This protein binds this small molecule.
Small molecule (SMILES): Cn1cc(-c2onc(C(=O)O)c2CO)c2ccccc21

Sequence of chain 1.A:
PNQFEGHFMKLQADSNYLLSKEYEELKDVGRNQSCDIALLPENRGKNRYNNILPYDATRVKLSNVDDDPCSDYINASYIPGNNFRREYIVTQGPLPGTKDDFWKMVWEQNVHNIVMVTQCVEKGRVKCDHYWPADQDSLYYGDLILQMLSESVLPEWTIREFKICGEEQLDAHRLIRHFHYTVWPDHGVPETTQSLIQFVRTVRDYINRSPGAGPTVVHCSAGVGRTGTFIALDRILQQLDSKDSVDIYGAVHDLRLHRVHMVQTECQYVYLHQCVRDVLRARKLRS

Binding-site contacts:
Ligand atom O20 contacts residue HIS195 of chain 1.A at 2.9 Å.
Ligand atom O8 contacts residue ASP194 of chain 1.A at 3.2 Å (salt-bridge).
Ligand atom O7 contacts residue ALA230 of chain 1.A at 3.4 Å (h-bond).
Ligand atom C5 contacts residue GLY233 of chain 1.A at 3.9 Å.
Ligand atom O7 contacts residue CYS228 of chain 1.A at 3.4 Å (h-bond).
Ligand atom C5 contacts residue ASP194 of chain 1.A at 3.4 Å.
Ligand atom O2 contacts residue GLY233 of chain 1.A at 3.8 Å.
Ligand atom N1 contacts residue GLN272 of chain 1.A at 3.5 Å (h-bond).
Ligand atom N1 contacts residue GLY233 of chain 1.A at 2.9 Å (h-bond).
Ligand atom C6 contacts residue ASP194 of chain 1.A at 3.0 Å.
Ligand atom O2 contacts residue ALA230 of chain 1.A at 3.8 Å.
Ligand atom C13 contacts residue ILE60 of chain 1.A at 3.9 Å (hydrophobic).
Ligand atom O7 contacts residue ASP194 of chain 1.A at 3.4 Å (salt-bridge).
Ligand atom C4 contacts residue ASP194 of chain 1.A at 3.6 Å.
Ligand atom C6 contacts residue ARG234 of chain 1.A at 3.6 Å.
Ligand atom C6 contacts residue CYS228 of chain 1.A at 3.4 Å (hydrophobic).
Ligand atom C19 contacts residue ALA230 of chain 1.A at 3.9 Å (hydrophobic).
Ligand atom C19 contacts residue HIS195 of chain 1.A at 3.9 Å.
Ligand atom C19 contacts residue ASP194 of chain 1.A at 3.4 Å.
Ligand atom O2 contacts residue GLN272 of chain 1.A at 3.3 Å (h-bond).
Ligand atom O2 contacts residue VAL232 of chain 1.A at 3.6 Å.
Ligand atom O7 contacts residue SER229 of chain 1.A at 3.0 Å (h-bond).
Ligand atom C5 contacts residue ALA230 of chain 1.A at 3.8 Å (hydrophobic).
Ligand atom C14 contacts residue ILE60 of chain 1.A at 3.9 Å (hydrophobic).
Ligand atom O20 contacts residue ASP194 of chain 1.A at 2.7 Å (salt-bridge).
Ligand atom C16 contacts residue HIS269 of chain 1.A at 3.6 Å.
Ligand atom C4 contacts residue HIS195 of chain 1.A at 3.9 Å.
Ligand atom C15 contacts residue HIS269 of chain 1.A at 3.3 Å.
Ligand atom C3 contacts residue GLN272 of chain 1.A at 3.9 Å.
Ligand atom C19 contacts residue TYR57 of chain 1.A at 3.8 Å (hydrophobic).
Ligand atom O8 contacts residue ARG234 of chain 1.A at 2.8 Å (salt-bridge).
Ligand atom C9 contacts residue ALA230 of chain 1.A at 3.9 Å (hydrophobic).
Ligand atom C13 contacts residue GLN272 of chain 1.A at 3.7 Å.
Ligand atom O7 contacts residue ARG234 of chain 1.A at 3.0 Å (salt-bridge).
Ligand atom C18 contacts residue TYR57 of chain 1.A at 3.7 Å (hydrophobic).
Ligand atom C3 contacts residue ALA230 of chain 1.A at 3.4 Å (hydrophobic).
Ligand atom C4 contacts residue ALA230 of chain 1.A at 3.4 Å (hydrophobic).
Ligand atom O8 contacts residue CYS228 of chain 1.A at 3.5 Å (h-bond).
Ligand atom N1 contacts residue VAL232 of chain 1.A at 3.6 Å.
Ligand atom C14 contacts residue GLN272 of chain 1.A at 3.4 Å.